This protein binds this small molecule.
Small molecule (SMILES): O=S(=O)(O)CCBr

Binding-site contacts:
Ligand atom O1S contacts residue PHE233 of chain 1.B at 4.2 Å.
Ligand atom BR1 contacts residue GLY80 of chain 1.B at 3.4 Å.
Ligand atom BR1 contacts residue CYS231 of chain 1.B at 3.7 Å.
Ligand atom S2 contacts residue GLY46 of chain 1.B at 3.4 Å (h-bond).
Ligand atom O3S contacts residue PHE233 of chain 1.B at 4.0 Å.
Ligand atom O1S contacts residue GLY199 of chain 1.B at 3.5 Å (h-bond).
Ligand atom C1 contacts residue 9S81 of chain 1.Y at 4.5 Å.
Ligand atom O1S contacts residue GLY198 of chain 1.B at 3.0 Å (h-bond).
Ligand atom O1S contacts residue GLY197 of chain 1.B at 3.4 Å.
Ligand atom C1 contacts residue GLY197 of chain 1.B at 4.4 Å.
Ligand atom O2S contacts residue GLY46 of chain 1.B at 2.8 Å (h-bond).
Ligand atom O3S contacts residue GLY46 of chain 1.B at 3.0 Å (h-bond).
Ligand atom O1S contacts residue ALA196 of chain 1.B at 4.2 Å.
Ligand atom O3S contacts residue ALA44 of chain 1.B at 3.4 Å.
Ligand atom BR1 contacts residue PHE233 of chain 1.B at 3.9 Å.
Ligand atom BR1 contacts residue 9S81 of chain 1.Y at 3.4 Å.
Ligand atom S2 contacts residue GLY198 of chain 1.B at 4.0 Å.
Ligand atom O2S contacts residue PRO45 of chain 1.B at 3.6 Å.
Ligand atom C1 contacts residue HIS154 of chain 1.B at 3.8 Å.
Ligand atom O1S contacts residue GLY46 of chain 1.B at 3.7 Å.
Ligand atom C1 contacts residue GLY80 of chain 1.B at 4.2 Å.
Ligand atom C2 contacts residue PHE233 of chain 1.B at 3.9 Å (hydrophobic).
Ligand atom O3S contacts residue VAL47 of chain 1.B at 4.3 Å.
Ligand atom S2 contacts residue PHE233 of chain 1.B at 4.4 Å.
Ligand atom O3S contacts residue PRO45 of chain 1.B at 4.0 Å.
Ligand atom O2S contacts residue GLY198 of chain 1.B at 3.8 Å.
Ligand atom BR1 contacts residue HIS154 of chain 1.B at 3.9 Å.

Sequence of chain 1.B:
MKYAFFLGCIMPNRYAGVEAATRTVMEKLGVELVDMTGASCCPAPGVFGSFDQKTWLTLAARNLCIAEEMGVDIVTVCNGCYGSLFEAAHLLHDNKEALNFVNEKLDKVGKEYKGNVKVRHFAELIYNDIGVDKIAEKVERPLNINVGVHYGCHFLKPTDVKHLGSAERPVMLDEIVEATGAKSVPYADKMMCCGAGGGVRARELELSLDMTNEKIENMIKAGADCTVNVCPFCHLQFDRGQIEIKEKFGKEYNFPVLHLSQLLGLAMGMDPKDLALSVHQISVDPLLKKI